This small molecule binds to this protein.
Small molecule (SMILES): CC(=O)N[C@H]1[C@H](O[C@H]2[C@H](O)[C@@H](NC(C)=O)CO[C@@H]2CO)O[C@H](CO)[C@@H](O[C@@H]2O[C@H](CO)[C@@H](O)[C@H](O[C@H]3O[C@H](CO[C@H]4O[C@H](CO)[C@@H](O)[C@H](O)[C@@H]4O)[C@@H](O)[C@H](O)[C@@H]3O[C@H]3O[C@H](CO)[C@@H](O)[C@H](O)[C@@H]3O)[C@@H]2O)[C@@H]1O

Binding-site contacts:
Ligand atom O4 contacts residue VAL183 of chain 1.A at 4.1 Å.
Ligand atom C8 contacts residue GLY180 of chain 1.A at 3.6 Å.
Ligand atom O6 contacts residue VAL183 of chain 1.A at 3.9 Å.
Ligand atom C3 contacts residue ASN188 of chain 1.A at 3.5 Å.
Ligand atom C2 contacts residue ASN188 of chain 1.A at 3.5 Å.
Ligand atom C6 contacts residue ASP149 of chain 1.A at 3.6 Å.
Ligand atom N2 contacts residue ASN116 of chain 1.A at 3.0 Å (h-bond).
Ligand atom C1 contacts residue ASN116 of chain 1.A at 1.4 Å.
Ligand atom O5 contacts residue ASP149 of chain 1.A at 3.4 Å (salt-bridge).
Ligand atom C2 contacts residue GLY180 of chain 1.A at 4.1 Å.
Ligand atom C5 contacts residue ASP149 of chain 1.A at 4.0 Å.
Ligand atom O4 contacts residue ASN191 of chain 1.A at 3.2 Å (h-bond).
Ligand atom N2 contacts residue GLY180 of chain 1.A at 3.1 Å (h-bond).
Ligand atom N2 contacts residue LYS181 of chain 1.A at 3.9 Å.
Ligand atom C1 contacts residue THR118 of chain 1.A at 3.9 Å.
Ligand atom O3 contacts residue ASN191 of chain 1.A at 3.9 Å.
Ligand atom O4 contacts residue GLY180 of chain 1.A at 4.0 Å.
Ligand atom C3 contacts residue ASN191 of chain 1.A at 3.6 Å.
Ligand atom C6 contacts residue ALA182 of chain 1.A at 3.9 Å (hydrophobic).
Ligand atom C6 contacts residue GLY180 of chain 1.A at 3.8 Å.
Ligand atom C7 contacts residue ASN116 of chain 1.A at 3.4 Å.
Ligand atom C3 contacts residue LYS181 of chain 1.A at 3.5 Å.
Ligand atom C2 contacts residue VAL183 of chain 1.A at 3.9 Å (hydrophobic).
Ligand atom O6 contacts residue ASP149 of chain 1.A at 2.6 Å (salt-bridge).
Ligand atom C1 contacts residue GLY180 of chain 1.A at 4.0 Å.
Ligand atom O2 contacts residue GLN175 of chain 1.A at 3.2 Å (h-bond).
Ligand atom C3 contacts residue ASN116 of chain 1.A at 3.8 Å.
Ligand atom O2 contacts residue HIS147 of chain 1.A at 3.0 Å (h-bond).
Ligand atom O7 contacts residue ASN116 of chain 1.A at 3.4 Å (h-bond).
Ligand atom O4 contacts residue GLN175 of chain 1.A at 3.5 Å (h-bond).
Ligand atom O3 contacts residue HIS147 of chain 1.A at 2.8 Å (h-bond).
Ligand atom C6 contacts residue ASN188 of chain 1.A at 4.1 Å.
Ligand atom C2 contacts residue ASN116 of chain 1.A at 2.5 Å.
Ligand atom O6 contacts residue ALA182 of chain 1.A at 3.4 Å.
Ligand atom C5 contacts residue ASN116 of chain 1.A at 3.6 Å.
Ligand atom O3 contacts residue ASN188 of chain 1.A at 3.3 Å (h-bond).
Ligand atom C2 contacts residue GLN175 of chain 1.A at 3.9 Å.
Ligand atom O5 contacts residue ASN116 of chain 1.A at 2.3 Å (h-bond).
Ligand atom C7 contacts residue GLY180 of chain 1.A at 3.9 Å.
Ligand atom C4 contacts residue ASN191 of chain 1.A at 3.9 Å.

Sequence of chain 1.A:
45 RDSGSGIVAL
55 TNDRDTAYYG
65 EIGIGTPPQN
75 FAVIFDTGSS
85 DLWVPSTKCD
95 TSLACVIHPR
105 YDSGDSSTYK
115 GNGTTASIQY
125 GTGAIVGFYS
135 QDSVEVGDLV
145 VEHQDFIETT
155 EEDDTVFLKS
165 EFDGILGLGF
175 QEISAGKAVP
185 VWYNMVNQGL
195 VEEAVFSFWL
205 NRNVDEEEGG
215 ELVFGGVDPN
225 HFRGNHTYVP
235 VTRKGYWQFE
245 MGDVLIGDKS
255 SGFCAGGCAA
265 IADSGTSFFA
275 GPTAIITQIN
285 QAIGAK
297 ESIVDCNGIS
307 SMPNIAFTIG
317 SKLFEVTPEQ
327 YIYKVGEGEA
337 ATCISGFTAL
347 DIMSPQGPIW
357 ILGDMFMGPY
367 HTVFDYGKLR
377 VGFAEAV